Sequence of chain 1.A:
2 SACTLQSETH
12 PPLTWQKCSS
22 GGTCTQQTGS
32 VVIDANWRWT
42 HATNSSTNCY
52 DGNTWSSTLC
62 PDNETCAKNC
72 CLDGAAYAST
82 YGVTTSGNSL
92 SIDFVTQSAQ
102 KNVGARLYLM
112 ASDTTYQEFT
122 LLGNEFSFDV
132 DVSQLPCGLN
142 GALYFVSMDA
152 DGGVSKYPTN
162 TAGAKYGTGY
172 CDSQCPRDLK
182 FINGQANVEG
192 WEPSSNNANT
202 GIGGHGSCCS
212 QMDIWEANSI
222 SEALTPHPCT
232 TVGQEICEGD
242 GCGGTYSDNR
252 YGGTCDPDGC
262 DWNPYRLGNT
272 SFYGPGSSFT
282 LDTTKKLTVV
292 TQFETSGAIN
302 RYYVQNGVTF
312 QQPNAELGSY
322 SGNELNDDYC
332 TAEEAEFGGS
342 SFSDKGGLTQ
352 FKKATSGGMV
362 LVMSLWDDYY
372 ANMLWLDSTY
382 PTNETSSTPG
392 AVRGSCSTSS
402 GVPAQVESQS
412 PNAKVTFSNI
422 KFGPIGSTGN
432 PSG

Binding-site contacts:
Ligand atom C1 contacts residue GLY308 of chain 1.A at 4.1 Å.
Ligand atom C6 contacts residue ASN307 of chain 1.A at 3.9 Å.
Ligand atom OH contacts residue ASN307 of chain 1.A at 3.4 Å (h-bond).
Ligand atom C4 contacts residue BGC1 of chain 1.B at 2.5 Å.
Ligand atom O2 contacts residue GLY308 of chain 1.A at 3.4 Å (h-bond).
Ligand atom N1 contacts residue GLY308 of chain 1.A at 3.6 Å (h-bond).
Ligand atom OH contacts residue BGC1 of chain 1.B at 1.4 Å.
Ligand atom C2 contacts residue BGC1 of chain 1.B at 4.3 Å.
Ligand atom C2 contacts residue ASN307 of chain 1.A at 3.5 Å.
Ligand atom C5 contacts residue BGC1 of chain 1.B at 3.7 Å.
Ligand atom N1 contacts residue ASN307 of chain 1.A at 3.5 Å.
Ligand atom O3 contacts residue ASN307 of chain 1.A at 3.6 Å.
Ligand atom C3 contacts residue BGC1 of chain 1.B at 2.9 Å.
Ligand atom O3 contacts residue GLY308 of chain 1.A at 4.1 Å.
Ligand atom C3 contacts residue ASN307 of chain 1.A at 3.1 Å.
Ligand atom C5 contacts residue ASN307 of chain 1.A at 3.9 Å.
Ligand atom O2 contacts residue ASN307 of chain 1.A at 3.7 Å.
Ligand atom C4 contacts residue ASN307 of chain 1.A at 3.2 Å.
Ligand atom C1 contacts residue ASN307 of chain 1.A at 3.5 Å.
Ligand atom C2 contacts residue GLY308 of chain 1.A at 4.4 Å.

This small molecule binds to this protein.
Small molecule (SMILES): O=[N+]([O-])c1ccc(O)cc1